Binding-site contacts:
Ligand atom O7 contacts residue ASN528 of chain 1.A at 3.2 Å (h-bond).
Ligand atom C1 contacts residue SER402 of chain 1.A at 4.3 Å.
Ligand atom C6 contacts residue SER402 of chain 1.A at 3.4 Å.
Ligand atom C1 contacts residue ASN528 of chain 1.A at 1.4 Å.
Ligand atom C8 contacts residue SER402 of chain 1.A at 3.6 Å.
Ligand atom N2 contacts residue ASN528 of chain 1.A at 2.9 Å (h-bond).
Ligand atom C4 contacts residue ASN528 of chain 1.A at 4.3 Å.
Ligand atom C7 contacts residue ASN528 of chain 1.A at 3.5 Å.
Ligand atom C2 contacts residue SER402 of chain 1.A at 4.0 Å.
Ligand atom C2 contacts residue ASN528 of chain 1.A at 2.5 Å.
Ligand atom O3 contacts residue SER402 of chain 1.A at 4.3 Å.
Ligand atom N2 contacts residue SER402 of chain 1.A at 3.4 Å (h-bond).
Ligand atom C5 contacts residue SER402 of chain 1.A at 4.4 Å.
Ligand atom O6 contacts residue SER402 of chain 1.A at 2.9 Å (h-bond).
Ligand atom O5 contacts residue ASN528 of chain 1.A at 2.5 Å (h-bond).
Ligand atom C5 contacts residue ASN528 of chain 1.A at 3.7 Å.
Ligand atom C3 contacts residue SER402 of chain 1.A at 3.7 Å.
Ligand atom C7 contacts residue SER402 of chain 1.A at 4.4 Å.
Ligand atom C3 contacts residue ASN528 of chain 1.A at 3.8 Å.

The small molecule below binds the protein below.
Small molecule (SMILES): CC(=O)N[C@H]1[C@H](O[C@H]2[C@H](O)[C@@H](NC(C)=O)CO[C@@H]2CO)O[C@H](CO)[C@@H](O[C@@H]2O[C@H](CO)[C@@H](O)[C@H](O)[C@@H]2O)[C@@H]1O

Sequence of chain 1.A:
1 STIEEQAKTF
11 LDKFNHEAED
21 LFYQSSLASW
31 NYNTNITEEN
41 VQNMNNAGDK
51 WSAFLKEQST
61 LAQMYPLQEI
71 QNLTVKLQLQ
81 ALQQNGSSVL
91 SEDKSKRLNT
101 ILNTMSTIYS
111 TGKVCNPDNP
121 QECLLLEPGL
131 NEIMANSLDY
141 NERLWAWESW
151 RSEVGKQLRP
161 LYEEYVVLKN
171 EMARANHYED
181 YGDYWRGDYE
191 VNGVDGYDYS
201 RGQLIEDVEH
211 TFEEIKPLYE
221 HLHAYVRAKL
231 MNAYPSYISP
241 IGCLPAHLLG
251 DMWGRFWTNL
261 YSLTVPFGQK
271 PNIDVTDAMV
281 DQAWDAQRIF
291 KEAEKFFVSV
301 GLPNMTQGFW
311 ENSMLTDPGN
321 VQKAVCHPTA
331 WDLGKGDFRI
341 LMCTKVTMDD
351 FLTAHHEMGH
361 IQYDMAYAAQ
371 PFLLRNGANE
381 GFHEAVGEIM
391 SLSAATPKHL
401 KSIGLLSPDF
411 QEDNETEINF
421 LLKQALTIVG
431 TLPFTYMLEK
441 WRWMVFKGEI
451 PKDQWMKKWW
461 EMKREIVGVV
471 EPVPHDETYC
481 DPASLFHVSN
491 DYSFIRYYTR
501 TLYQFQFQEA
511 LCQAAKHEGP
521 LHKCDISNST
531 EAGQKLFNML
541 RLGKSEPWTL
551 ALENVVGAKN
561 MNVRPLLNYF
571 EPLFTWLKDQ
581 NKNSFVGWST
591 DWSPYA